The small molecule below binds the protein below.
Small molecule (SMILES): CC(=O)N[C@@H]1[C@@H](O[C@@H]2O[C@H](CO)[C@H](O)[C@H](O[C@]3(C(=O)O)C[C@H](O)[C@@H](NC(C)=O)[C@H]([C@H](O)[C@H](O)CO)O3)[C@H]2O)[C@H](O)[C@@H](CO[C@]2(C(=O)O)C[C@H](O)[C@@H](NC(C)=O)[C@H]([C@H](O)[C@H](O)CO)O2)O[C@H]1O

Sequence of chain 11.A:
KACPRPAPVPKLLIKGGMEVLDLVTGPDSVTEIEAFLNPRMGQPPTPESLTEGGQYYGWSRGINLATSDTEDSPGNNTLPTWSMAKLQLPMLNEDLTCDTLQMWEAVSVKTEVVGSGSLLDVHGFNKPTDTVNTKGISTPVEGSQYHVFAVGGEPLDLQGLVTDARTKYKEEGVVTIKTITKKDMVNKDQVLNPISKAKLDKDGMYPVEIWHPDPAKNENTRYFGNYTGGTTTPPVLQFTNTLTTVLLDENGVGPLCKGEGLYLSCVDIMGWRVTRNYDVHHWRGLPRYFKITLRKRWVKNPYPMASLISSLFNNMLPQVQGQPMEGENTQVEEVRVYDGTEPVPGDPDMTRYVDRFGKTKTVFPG

Binding-site contacts:
Ligand atom C1 contacts residue ARG77 of chain 11.A at 3.6 Å.
Ligand atom C3 contacts residue HIS298 of chain 11.A at 3.6 Å.
Ligand atom C11 contacts residue ASP85 of chain 11.B at 4.0 Å.
Ligand atom C4 contacts residue TYR72 of chain 11.A at 3.8 Å (hydrophobic).
Ligand atom O6 contacts residue ASN93 of chain 11.A at 3.0 Å (h-bond).
Ligand atom C2 contacts residue GLY78 of chain 11.A at 3.9 Å.
Ligand atom C1 contacts residue LYS186 of chain 11.A at 3.9 Å.
Ligand atom O4 contacts residue ILE79 of chain 11.A at 4.0 Å.
Ligand atom C6 contacts residue TYR72 of chain 11.A at 4.0 Å (hydrophobic).
Ligand atom O4 contacts residue VAL296 of chain 11.A at 3.9 Å.
Ligand atom O1B contacts residue TYR72 of chain 11.A at 4.1 Å.
Ligand atom C1 contacts residue TYR72 of chain 11.A at 4.1 Å (hydrophobic).
Ligand atom O1A contacts residue SER89 of chain 11.A at 3.1 Å (h-bond).
Ligand atom O1A contacts residue TYR72 of chain 11.A at 3.5 Å.
Ligand atom O1A contacts residue LYS186 of chain 11.A at 2.8 Å (salt-bridge).
Ligand atom C1 contacts residue GLY78 of chain 11.A at 3.7 Å.
Ligand atom O1B contacts residue SER89 of chain 11.A at 3.1 Å (h-bond).
Ligand atom C5 contacts residue TYR72 of chain 11.A at 3.9 Å (hydrophobic).
Ligand atom O10 contacts residue THR291 of chain 11.A at 4.3 Å.
Ligand atom C4 contacts residue ASN93 of chain 11.A at 4.2 Å.
Ligand atom C1 contacts residue SER89 of chain 11.A at 3.5 Å.
Ligand atom O4 contacts residue ASN80 of chain 11.A at 4.3 Å.
Ligand atom O1A contacts residue ARG77 of chain 11.A at 3.2 Å (salt-bridge).
Ligand atom C3 contacts residue VAL296 of chain 11.A at 3.7 Å (hydrophobic).
Ligand atom O4 contacts residue THR291 of chain 11.A at 3.5 Å.
Ligand atom N5 contacts residue TYR72 of chain 11.A at 3.4 Å (h-bond).
Ligand atom C3 contacts residue GLY78 of chain 11.A at 3.6 Å.
Ligand atom C4 contacts residue GLY78 of chain 11.A at 3.4 Å.
Ligand atom O1A contacts residue HIS298 of chain 11.A at 3.9 Å.
Ligand atom O3 contacts residue GLY78 of chain 11.A at 3.3 Å.
Ligand atom O8 contacts residue TYR72 of chain 11.A at 4.3 Å.
Ligand atom O1A contacts residue GLY78 of chain 11.A at 3.2 Å (h-bond).
Ligand atom C3 contacts residue GLY78 of chain 11.A at 4.0 Å.
Ligand atom O8 contacts residue ARG77 of chain 11.A at 3.2 Å (salt-bridge).
Ligand atom O1B contacts residue ARG77 of chain 11.A at 2.9 Å (salt-bridge).
Ligand atom C6 contacts residue ASN93 of chain 11.A at 3.0 Å.
Ligand atom C4 contacts residue HIS298 of chain 11.A at 3.2 Å.
Ligand atom O4 contacts residue GLY78 of chain 11.A at 3.1 Å.
Ligand atom C5 contacts residue ASN93 of chain 11.A at 3.6 Å.
Ligand atom O4 contacts residue HIS298 of chain 11.A at 2.7 Å (h-bond).

Sequence of chain 11.B:
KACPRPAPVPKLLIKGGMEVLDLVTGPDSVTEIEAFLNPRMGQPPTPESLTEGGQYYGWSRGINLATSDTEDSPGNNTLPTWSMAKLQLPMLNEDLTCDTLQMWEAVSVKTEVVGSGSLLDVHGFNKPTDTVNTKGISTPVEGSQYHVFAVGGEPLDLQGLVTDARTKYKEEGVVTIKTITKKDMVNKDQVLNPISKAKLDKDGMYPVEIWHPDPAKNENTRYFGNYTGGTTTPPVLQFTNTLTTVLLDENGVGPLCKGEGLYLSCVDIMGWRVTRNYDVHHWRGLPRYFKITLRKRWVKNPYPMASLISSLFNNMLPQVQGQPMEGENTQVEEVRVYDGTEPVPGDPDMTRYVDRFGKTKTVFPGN